A small-molecule ligand and the protein it binds are described below.
Small molecule (SMILES): CC(=O)N[C@@H]1[C@@H](O)[C@H](O)[C@@H](CO)O[C@H]1O

Sequence of chain 1.D:
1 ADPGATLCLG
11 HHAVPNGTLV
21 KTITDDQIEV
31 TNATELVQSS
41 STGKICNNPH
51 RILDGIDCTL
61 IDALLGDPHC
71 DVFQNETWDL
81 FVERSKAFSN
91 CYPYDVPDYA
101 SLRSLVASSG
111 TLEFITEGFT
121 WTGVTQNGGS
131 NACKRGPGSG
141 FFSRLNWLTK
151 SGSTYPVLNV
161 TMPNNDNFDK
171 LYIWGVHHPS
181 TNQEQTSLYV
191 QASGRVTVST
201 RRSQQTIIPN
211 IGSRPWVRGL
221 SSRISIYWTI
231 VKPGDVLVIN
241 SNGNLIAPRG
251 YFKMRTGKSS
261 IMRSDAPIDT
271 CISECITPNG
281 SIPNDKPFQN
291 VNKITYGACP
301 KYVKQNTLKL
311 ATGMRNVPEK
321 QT

Binding-site contacts:
Ligand atom C8 contacts residue SER39 of chain 1.D at 3.3 Å.
Ligand atom O3 contacts residue ASN292 of chain 1.D at 4.2 Å.
Ligand atom N2 contacts residue ASN279 of chain 1.D at 2.9 Å (h-bond).
Ligand atom O4 contacts residue ASN292 of chain 1.D at 3.0 Å (h-bond).
Ligand atom C3 contacts residue ASN279 of chain 1.D at 3.8 Å.
Ligand atom C1 contacts residue ASN279 of chain 1.D at 1.4 Å.
Ligand atom C2 contacts residue ASN279 of chain 1.D at 2.5 Å.
Ligand atom C6 contacts residue ASN292 of chain 1.D at 4.3 Å.
Ligand atom C3 contacts residue ASN292 of chain 1.D at 3.3 Å.
Ligand atom C1 contacts residue ASN292 of chain 1.D at 3.5 Å.
Ligand atom O5 contacts residue ASN279 of chain 1.D at 2.4 Å (h-bond).
Ligand atom O6 contacts residue ASN292 of chain 1.D at 4.2 Å.
Ligand atom C5 contacts residue ASN292 of chain 1.D at 3.4 Å.
Ligand atom O5 contacts residue ASN292 of chain 1.D at 3.8 Å.
Ligand atom C8 contacts residue VAL291 of chain 1.D at 4.2 Å (hydrophobic).
Ligand atom C4 contacts residue ASN292 of chain 1.D at 3.4 Å.
Ligand atom C4 contacts residue ASN279 of chain 1.D at 4.2 Å.
Ligand atom C2 contacts residue ASN292 of chain 1.D at 4.2 Å.
Ligand atom C7 contacts residue ASN279 of chain 1.D at 4.0 Å.
Ligand atom C5 contacts residue ASN279 of chain 1.D at 3.7 Å.